The small molecule below binds the protein below.
Small molecule (SMILES): CC(=O)N[C@H]1[C@H](O[C@H]2[C@H](O)[C@@H](NC(C)=O)CO[C@@H]2CO)O[C@H](CO)[C@@H](O[C@@H]2O[C@H](CO[C@H]3O[C@H](CO)[C@@H](O)[C@H](O)[C@@H]3O)[C@@H](O)[C@H](O)[C@@H]2O)[C@@H]1O

Sequence of chain 1.D:
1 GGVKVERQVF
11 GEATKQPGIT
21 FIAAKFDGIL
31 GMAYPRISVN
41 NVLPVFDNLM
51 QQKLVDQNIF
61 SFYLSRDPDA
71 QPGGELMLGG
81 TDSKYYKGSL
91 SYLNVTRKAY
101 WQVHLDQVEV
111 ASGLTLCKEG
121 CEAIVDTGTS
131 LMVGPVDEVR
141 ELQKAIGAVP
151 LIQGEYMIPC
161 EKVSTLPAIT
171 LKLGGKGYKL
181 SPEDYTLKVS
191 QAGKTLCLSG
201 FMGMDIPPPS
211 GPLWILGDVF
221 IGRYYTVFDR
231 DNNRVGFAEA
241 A

Binding-site contacts:
Ligand atom O5 contacts residue LEU87 of chain 1.C at 4.0 Å.
Ligand atom C8 contacts residue ASN70 of chain 1.C at 3.6 Å.
Ligand atom C3 contacts residue ASN70 of chain 1.C at 3.7 Å.
Ligand atom O2 contacts residue ASN41 of chain 1.D at 2.8 Å (h-bond).
Ligand atom C5 contacts residue ASN41 of chain 1.D at 4.2 Å.
Ligand atom C4 contacts residue ASN41 of chain 1.D at 4.3 Å.
Ligand atom C1 contacts residue ASN70 of chain 1.C at 1.4 Å.
Ligand atom C3 contacts residue ASN41 of chain 1.D at 4.0 Å.
Ligand atom C1 contacts residue ASN41 of chain 1.D at 4.2 Å.
Ligand atom O2 contacts residue LEU43 of chain 1.D at 4.1 Å.
Ligand atom C5 contacts residue ASN41 of chain 1.D at 3.7 Å.
Ligand atom C8 contacts residue ASN40 of chain 1.D at 4.0 Å.
Ligand atom C6 contacts residue ASN41 of chain 1.D at 4.2 Å.
Ligand atom N2 contacts residue ASN70 of chain 1.C at 2.9 Å (h-bond).
Ligand atom O5 contacts residue ASN41 of chain 1.D at 4.0 Å.
Ligand atom O6 contacts residue ASN41 of chain 1.D at 3.8 Å.
Ligand atom C4 contacts residue ASN70 of chain 1.C at 4.2 Å.
Ligand atom C5 contacts residue ASN41 of chain 1.D at 3.6 Å.
Ligand atom C2 contacts residue ASN41 of chain 1.D at 4.0 Å.
Ligand atom C4 contacts residue ASN41 of chain 1.D at 4.1 Å.
Ligand atom N2 contacts residue ASN40 of chain 1.D at 4.2 Å.
Ligand atom C6 contacts residue VAL42 of chain 1.D at 4.0 Å (hydrophobic).
Ligand atom O7 contacts residue LYS69 of chain 1.C at 4.0 Å.
Ligand atom O5 contacts residue ASN41 of chain 1.D at 3.1 Å (h-bond).
Ligand atom O6 contacts residue LEU43 of chain 1.D at 3.8 Å.
Ligand atom O5 contacts residue VAL9 of chain 1.D at 4.1 Å.
Ligand atom C6 contacts residue ASN41 of chain 1.D at 3.5 Å.
Ligand atom O6 contacts residue ASN41 of chain 1.D at 4.0 Å.
Ligand atom O7 contacts residue ASN70 of chain 1.C at 2.9 Å (h-bond).
Ligand atom O7 contacts residue ASN40 of chain 1.D at 3.6 Å (h-bond).
Ligand atom N2 contacts residue THR72 of chain 1.C at 4.3 Å.
Ligand atom C2 contacts residue ASN70 of chain 1.C at 2.4 Å.
Ligand atom C7 contacts residue ASN70 of chain 1.C at 3.1 Å.
Ligand atom C6 contacts residue ASN41 of chain 1.D at 3.5 Å.
Ligand atom C6 contacts residue VAL9 of chain 1.D at 4.2 Å (hydrophobic).
Ligand atom O6 contacts residue VAL9 of chain 1.D at 3.8 Å.
Ligand atom O5 contacts residue ASN70 of chain 1.C at 2.3 Å (h-bond).
Ligand atom C1 contacts residue THR72 of chain 1.C at 3.9 Å.
Ligand atom C7 contacts residue ASN40 of chain 1.D at 3.6 Å.
Ligand atom C5 contacts residue ASN70 of chain 1.C at 3.7 Å.

Sequence of chain 1.C:
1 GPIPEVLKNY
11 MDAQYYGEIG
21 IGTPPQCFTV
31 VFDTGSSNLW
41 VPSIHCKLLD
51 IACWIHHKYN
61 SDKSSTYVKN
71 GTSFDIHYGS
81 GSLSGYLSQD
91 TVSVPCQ